Sequence of chain 41.A:
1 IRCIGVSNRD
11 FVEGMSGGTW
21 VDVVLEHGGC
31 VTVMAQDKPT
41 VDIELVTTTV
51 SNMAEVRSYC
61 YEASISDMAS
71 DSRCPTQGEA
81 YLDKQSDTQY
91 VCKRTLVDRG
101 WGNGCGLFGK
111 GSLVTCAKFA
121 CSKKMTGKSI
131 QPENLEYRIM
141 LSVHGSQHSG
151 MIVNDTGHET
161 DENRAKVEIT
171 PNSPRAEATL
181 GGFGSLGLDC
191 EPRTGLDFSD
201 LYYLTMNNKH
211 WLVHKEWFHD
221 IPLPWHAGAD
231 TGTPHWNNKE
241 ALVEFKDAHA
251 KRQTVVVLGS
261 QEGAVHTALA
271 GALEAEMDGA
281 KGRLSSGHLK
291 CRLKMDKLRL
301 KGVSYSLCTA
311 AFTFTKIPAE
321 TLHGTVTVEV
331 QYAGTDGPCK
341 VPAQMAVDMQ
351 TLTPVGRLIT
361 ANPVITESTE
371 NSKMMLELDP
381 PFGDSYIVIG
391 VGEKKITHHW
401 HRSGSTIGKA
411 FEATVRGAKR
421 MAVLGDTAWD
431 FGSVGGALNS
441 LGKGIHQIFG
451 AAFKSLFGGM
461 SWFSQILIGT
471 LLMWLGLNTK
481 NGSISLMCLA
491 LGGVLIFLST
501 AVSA

Binding-site contacts:
Ligand atom C7 contacts residue ASN154 of chain 41.A at 3.3 Å.
Ligand atom C3 contacts residue THR156 of chain 41.A at 4.5 Å.
Ligand atom C4 contacts residue ASN154 of chain 41.A at 4.3 Å.
Ligand atom O5 contacts residue ASN154 of chain 41.A at 2.3 Å (h-bond).
Ligand atom O7 contacts residue ASN154 of chain 41.A at 4.3 Å.
Ligand atom O5 contacts residue MET151 of chain 41.A at 3.9 Å.
Ligand atom O5 contacts residue THR156 of chain 41.A at 3.9 Å.
Ligand atom N2 contacts residue THR156 of chain 41.A at 4.3 Å.
Ligand atom C3 contacts residue ASN154 of chain 41.A at 3.8 Å.
Ligand atom C5 contacts residue THR156 of chain 41.A at 4.1 Å.
Ligand atom C6 contacts residue MET151 of chain 41.A at 4.0 Å (hydrophobic).
Ligand atom C1 contacts residue THR156 of chain 41.A at 3.2 Å.
Ligand atom C2 contacts residue ASN154 of chain 41.A at 2.5 Å.
Ligand atom C8 contacts residue ASN154 of chain 41.A at 2.8 Å.
Ligand atom C5 contacts residue ASN154 of chain 41.A at 3.7 Å.
Ligand atom N2 contacts residue ASN154 of chain 41.A at 2.9 Å (h-bond).
Ligand atom O6 contacts residue MET151 of chain 41.A at 4.0 Å.
Ligand atom C2 contacts residue THR156 of chain 41.A at 4.2 Å.
Ligand atom C1 contacts residue ASN154 of chain 41.A at 1.4 Å.

A protein and the small-molecule ligand that binds it are described below.
Small molecule (SMILES): CC(=O)N[C@@H]1[C@@H](O)[C@H](O)[C@@H](CO)O[C@H]1O